Sequence of chain 1.A:
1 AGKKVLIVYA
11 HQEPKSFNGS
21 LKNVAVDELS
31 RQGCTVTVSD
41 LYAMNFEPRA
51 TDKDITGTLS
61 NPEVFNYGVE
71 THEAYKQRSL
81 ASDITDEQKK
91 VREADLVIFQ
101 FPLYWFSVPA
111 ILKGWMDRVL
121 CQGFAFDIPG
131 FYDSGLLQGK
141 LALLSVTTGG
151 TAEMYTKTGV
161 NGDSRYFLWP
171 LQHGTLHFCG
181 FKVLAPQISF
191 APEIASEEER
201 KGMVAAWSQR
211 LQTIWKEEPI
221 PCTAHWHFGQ

A small-molecule ligand and the protein it binds are described below.
Small molecule (SMILES): COc1ccc2[nH]c(I)c(CCNC(C)=O)c2c1

Binding-site contacts:
Ligand atom O17 contacts residue GLY149 of chain 1.A at 3.9 Å.
Ligand atom N15 contacts residue ILE128 of chain 2.B at 3.9 Å.
Ligand atom C5 contacts residue TRP105 of chain 1.A at 3.4 Å (hydrophobic).
Ligand atom C11 contacts residue FAD1 of chain 1.C at 3.5 Å.
Ligand atom C18 contacts residue GLY149 of chain 1.A at 3.1 Å.
Ligand atom C16 contacts residue GLY150 of chain 1.A at 4.0 Å.
Ligand atom C5 contacts residue PHE178 of chain 2.B at 3.9 Å (hydrophobic).
Ligand atom I1 contacts residue GLY68 of chain 2.B at 4.1 Å.
Ligand atom C10 contacts residue FAD1 of chain 1.C at 3.6 Å.
Ligand atom C9 contacts residue GLY174 of chain 2.B at 3.5 Å.
Ligand atom C12 contacts residue FAD1 of chain 1.C at 3.6 Å.
Ligand atom C16 contacts residue GLY149 of chain 1.A at 3.7 Å.
Ligand atom C12 contacts residue PHE126 of chain 2.B at 4.1 Å (hydrophobic).
Ligand atom C2 contacts residue PHE126 of chain 2.B at 3.4 Å (hydrophobic).
Ligand atom C2 contacts residue FAD1 of chain 1.C at 3.6 Å.
Ligand atom C10 contacts residue PHE178 of chain 2.B at 3.7 Å (hydrophobic).
Ligand atom N3 contacts residue PHE126 of chain 2.B at 3.1 Å.
Ligand atom C13 contacts residue FAD1 of chain 1.C at 3.8 Å.
Ligand atom C6 contacts residue FAD1 of chain 1.C at 3.5 Å.
Ligand atom C4 contacts residue FAD1 of chain 1.C at 3.5 Å.
Ligand atom C6 contacts residue PHE178 of chain 2.B at 3.5 Å (hydrophobic).
Ligand atom C9 contacts residue PHE106 of chain 1.A at 3.2 Å (hydrophobic).
Ligand atom C18 contacts residue MET154 of chain 1.A at 4.1 Å (hydrophobic).
Ligand atom O17 contacts residue GLY150 of chain 1.A at 3.7 Å.
Ligand atom I1 contacts residue PHE126 of chain 2.B at 4.1 Å.
Ligand atom C18 contacts residue GLY150 of chain 1.A at 3.8 Å.
Ligand atom C5 contacts residue FAD1 of chain 1.C at 3.3 Å.
Ligand atom C9 contacts residue FAD1 of chain 1.C at 3.7 Å.
Ligand atom C9 contacts residue PHE178 of chain 2.B at 3.3 Å (hydrophobic).
Ligand atom C4 contacts residue PHE126 of chain 2.B at 3.6 Å (hydrophobic).
Ligand atom C9 contacts residue ASN161 of chain 1.A at 4.1 Å.
Ligand atom I1 contacts residue FAD1 of chain 1.C at 3.9 Å.
Ligand atom I1 contacts residue GLN122 of chain 2.B at 3.9 Å.
Ligand atom C14 contacts residue ILE128 of chain 2.B at 3.5 Å (hydrophobic).
Ligand atom C6 contacts residue TRP105 of chain 1.A at 3.3 Å (hydrophobic).
Ligand atom O8 contacts residue FAD1 of chain 1.C at 3.5 Å (h-bond).
Ligand atom O8 contacts residue PHE178 of chain 2.B at 3.2 Å.
Ligand atom C7 contacts residue FAD1 of chain 1.C at 3.4 Å.
Ligand atom C7 contacts residue PHE178 of chain 2.B at 3.4 Å (hydrophobic).
Ligand atom N3 contacts residue FAD1 of chain 1.C at 3.5 Å.

Sequence of chain 2.B:
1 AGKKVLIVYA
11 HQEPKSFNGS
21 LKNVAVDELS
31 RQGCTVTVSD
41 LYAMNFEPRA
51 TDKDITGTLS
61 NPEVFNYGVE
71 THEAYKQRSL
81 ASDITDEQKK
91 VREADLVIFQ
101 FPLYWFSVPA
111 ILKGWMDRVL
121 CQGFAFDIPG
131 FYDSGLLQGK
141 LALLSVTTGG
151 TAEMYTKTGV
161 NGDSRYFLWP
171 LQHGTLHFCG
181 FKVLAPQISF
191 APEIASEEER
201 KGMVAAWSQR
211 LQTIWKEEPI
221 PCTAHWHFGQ